Binding-site contacts:
Ligand atom C3 contacts residue GLY155 of chain 1.A at 3.7 Å.
Ligand atom O2 contacts residue ASN167 of chain 1.A at 2.9 Å (h-bond).
Ligand atom N contacts residue FAD1 of chain 1.G at 3.8 Å.
Ligand atom C8 contacts residue FAD1 of chain 1.G at 3.4 Å.
Ligand atom O4 contacts residue TRP111 of chain 1.A at 3.3 Å.
Ligand atom O1 contacts residue PHE112 of chain 1.A at 4.0 Å.
Ligand atom O3 contacts residue FAD1 of chain 1.G at 3.0 Å.
Ligand atom C4 contacts residue FAD1 of chain 1.G at 4.2 Å.
Ligand atom N6 contacts residue FAD1 of chain 1.G at 3.8 Å.
Ligand atom C contacts residue FAD1 of chain 1.G at 3.4 Å.
Ligand atom C2 contacts residue GLY155 of chain 1.A at 4.2 Å.
Ligand atom O2 contacts residue MET160 of chain 1.A at 3.2 Å.
Ligand atom C2 contacts residue FAD1 of chain 1.G at 4.2 Å.
Ligand atom N3 contacts residue PHE132 of chain 1.B at 4.2 Å.
Ligand atom O1 contacts residue ASN167 of chain 1.A at 3.3 Å (h-bond).
Ligand atom C2 contacts residue GLY156 of chain 1.A at 4.0 Å.
Ligand atom N3 contacts residue FAD1 of chain 1.G at 3.1 Å (h-bond).
Ligand atom O3 contacts residue PHE132 of chain 1.B at 3.7 Å.
Ligand atom C9 contacts residue FAD1 of chain 1.G at 3.8 Å.
Ligand atom C5 contacts residue FAD1 of chain 1.G at 3.8 Å.
Ligand atom N contacts residue PHE184 of chain 1.B at 3.8 Å.
Ligand atom C3 contacts residue MET160 of chain 1.A at 4.0 Å (hydrophobic).
Ligand atom N6 contacts residue PHE132 of chain 1.B at 4.0 Å.
Ligand atom C7 contacts residue FAD1 of chain 1.G at 3.8 Å.
Ligand atom O1 contacts residue FAD1 of chain 1.G at 3.9 Å.
Ligand atom O2 contacts residue FAD1 of chain 1.G at 3.9 Å.
Ligand atom N1 contacts residue GLY155 of chain 1.A at 2.6 Å.
Ligand atom O2 contacts residue GLY156 of chain 1.A at 3.6 Å.
Ligand atom O4 contacts residue PHE184 of chain 1.B at 3.7 Å.
Ligand atom C1 contacts residue FAD1 of chain 1.G at 3.7 Å.
Ligand atom N1 contacts residue GLY156 of chain 1.A at 2.7 Å (h-bond).
Ligand atom N contacts residue ASN167 of chain 1.A at 3.6 Å (h-bond).
Ligand atom C contacts residue PHE184 of chain 1.B at 3.5 Å (hydrophobic).
Ligand atom C3 contacts residue GLY156 of chain 1.A at 3.6 Å.
Ligand atom O1 contacts residue PHE184 of chain 1.B at 3.3 Å.
Ligand atom O4 contacts residue FAD1 of chain 1.G at 3.3 Å (h-bond).
Ligand atom C1 contacts residue PHE184 of chain 1.B at 3.9 Å (hydrophobic).
Ligand atom C7 contacts residue PHE132 of chain 1.B at 3.5 Å (hydrophobic).
Ligand atom O contacts residue MET160 of chain 1.A at 3.2 Å.
Ligand atom C8 contacts residue PHE184 of chain 1.B at 4.1 Å (hydrophobic).

Sequence of chain 1.A:
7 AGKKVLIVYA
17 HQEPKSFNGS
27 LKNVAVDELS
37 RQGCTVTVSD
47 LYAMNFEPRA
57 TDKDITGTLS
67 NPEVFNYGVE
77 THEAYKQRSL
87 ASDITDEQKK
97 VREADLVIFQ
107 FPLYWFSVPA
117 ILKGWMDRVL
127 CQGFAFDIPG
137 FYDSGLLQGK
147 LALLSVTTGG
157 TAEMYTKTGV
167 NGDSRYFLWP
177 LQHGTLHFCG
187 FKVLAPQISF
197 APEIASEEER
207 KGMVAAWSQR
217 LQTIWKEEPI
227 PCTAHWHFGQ

Sequence of chain 1.B:
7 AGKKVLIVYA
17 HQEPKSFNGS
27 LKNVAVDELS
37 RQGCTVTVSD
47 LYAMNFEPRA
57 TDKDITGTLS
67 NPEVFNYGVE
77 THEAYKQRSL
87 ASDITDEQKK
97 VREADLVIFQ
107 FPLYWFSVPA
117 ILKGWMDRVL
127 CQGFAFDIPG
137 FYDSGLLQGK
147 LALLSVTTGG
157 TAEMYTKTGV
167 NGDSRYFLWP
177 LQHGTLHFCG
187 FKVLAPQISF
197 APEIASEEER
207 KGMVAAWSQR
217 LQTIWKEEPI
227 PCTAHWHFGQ

The small molecule below binds the protein below.
Small molecule (SMILES): NC(=O)c1cc(N2CC2)c([N+](=O)[O-])cc1[N+](=O)[O-]